The small molecule below binds the protein below.
Small molecule (SMILES): COc1ccccc1-c1noc(C)c1C(=O)N1CCN(c2cc(NC(=O)c3cccs3)c([N+](=O)[O-])cc2Cl)CC1

Binding-site contacts:
Ligand atom N29 contacts residue ASN302 of chain 1.B at 3.4 Å (h-bond).
Ligand atom C16 contacts residue TYR282 of chain 1.B at 3.3 Å (hydrophobic).
Ligand atom O33 contacts residue TYR289 of chain 1.B at 3.3 Å.
Ligand atom C22 contacts residue ASN302 of chain 1.B at 3.3 Å.
Ligand atom O35 contacts residue ARG298 of chain 1.B at 3.6 Å (salt-bridge).
Ligand atom CL4 contacts residue LEU299 of chain 1.B at 4.0 Å.
Ligand atom C8 contacts residue TYR282 of chain 1.B at 3.2 Å (hydrophobic).
Ligand atom C8 contacts residue LEU299 of chain 1.B at 3.8 Å (hydrophobic).
Ligand atom C21 contacts residue TYR282 of chain 1.B at 3.9 Å (hydrophobic).
Ligand atom O33 contacts residue PHE284 of chain 1.B at 3.0 Å.
Ligand atom C21 contacts residue ARG298 of chain 1.B at 3.9 Å.
Ligand atom CL4 contacts residue TYR282 of chain 1.B at 3.8 Å.
Ligand atom O33 contacts residue LEU299 of chain 1.B at 3.6 Å.
Ligand atom C16 contacts residue ASN302 of chain 1.B at 4.1 Å.
Ligand atom C3 contacts residue ARG19 of chain 1.B at 3.4 Å.
Ligand atom N31 contacts residue ARG298 of chain 1.B at 3.6 Å.
Ligand atom N31 contacts residue TYR282 of chain 1.B at 3.0 Å (h-bond).
Ligand atom C3 contacts residue ASP295 of chain 1.B at 3.3 Å.
Ligand atom CL4 contacts residue ASN302 of chain 1.B at 3.8 Å.
Ligand atom C13 contacts residue TYR282 of chain 1.B at 3.0 Å (hydrophobic).
Ligand atom C2 contacts residue TYR282 of chain 1.B at 3.6 Å (hydrophobic).
Ligand atom C2 contacts residue GLU287 of chain 1.B at 3.9 Å.
Ligand atom C6 contacts residue ASP295 of chain 1.B at 3.2 Å.
Ligand atom O36 contacts residue TYR282 of chain 1.B at 3.5 Å (h-bond).
Ligand atom O36 contacts residue ASP295 of chain 1.B at 3.0 Å (salt-bridge).
Ligand atom C12 contacts residue TYR282 of chain 1.B at 3.4 Å (hydrophobic).
Ligand atom N32 contacts residue TYR289 of chain 1.B at 4.0 Å.
Ligand atom N32 contacts residue TYR282 of chain 1.B at 3.1 Å (h-bond).
Ligand atom C13 contacts residue ARG298 of chain 1.B at 3.9 Å.
Ligand atom N32 contacts residue ASP295 of chain 1.B at 3.8 Å.
Ligand atom C12 contacts residue ASN302 of chain 1.B at 3.7 Å.
Ligand atom O36 contacts residue TYR289 of chain 1.B at 3.8 Å.
Ligand atom N32 contacts residue LEU299 of chain 1.B at 4.0 Å.
Ligand atom C7 contacts residue TYR282 of chain 1.B at 3.5 Å (hydrophobic).
Ligand atom C1 contacts residue TYR282 of chain 1.B at 3.6 Å (hydrophobic).
Ligand atom O36 contacts residue ARG298 of chain 1.B at 4.1 Å.
Ligand atom C14 contacts residue TYR282 of chain 1.B at 3.0 Å (hydrophobic).
Ligand atom C23 contacts residue TYR282 of chain 1.B at 3.8 Å (hydrophobic).
Ligand atom C24 contacts residue ASN302 of chain 1.B at 3.4 Å.
Ligand atom O33 contacts residue TYR282 of chain 1.B at 3.3 Å.

Sequence of chain 1.B:
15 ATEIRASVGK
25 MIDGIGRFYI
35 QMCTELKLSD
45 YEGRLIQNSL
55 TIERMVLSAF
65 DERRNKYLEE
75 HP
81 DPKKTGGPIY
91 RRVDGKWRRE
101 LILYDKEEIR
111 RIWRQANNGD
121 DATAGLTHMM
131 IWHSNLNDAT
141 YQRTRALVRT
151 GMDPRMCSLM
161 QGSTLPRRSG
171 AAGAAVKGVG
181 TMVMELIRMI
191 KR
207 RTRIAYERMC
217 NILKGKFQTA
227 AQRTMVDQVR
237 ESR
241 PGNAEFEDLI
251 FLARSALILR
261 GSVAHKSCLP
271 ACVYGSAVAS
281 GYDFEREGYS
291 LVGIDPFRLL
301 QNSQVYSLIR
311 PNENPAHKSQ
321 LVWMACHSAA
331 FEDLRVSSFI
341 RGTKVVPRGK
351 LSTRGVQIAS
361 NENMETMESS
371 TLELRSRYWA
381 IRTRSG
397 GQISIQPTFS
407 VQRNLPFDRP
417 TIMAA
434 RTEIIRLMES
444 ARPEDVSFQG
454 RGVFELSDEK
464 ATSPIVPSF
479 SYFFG